Binding-site contacts:
Ligand atom C1 contacts residue LYS191 of chain 1.A at 4.1 Å.
Ligand atom O1A contacts residue THR189 of chain 1.A at 4.5 Å.
Ligand atom O1A contacts residue GLY344 of chain 1.A at 4.3 Å.
Ligand atom N5 contacts residue SER343 of chain 1.A at 4.5 Å.
Ligand atom C4 contacts residue SER343 of chain 1.A at 3.4 Å.
Ligand atom C7 contacts residue SER343 of chain 1.A at 4.1 Å.
Ligand atom O1A contacts residue SER343 of chain 1.A at 2.7 Å (h-bond).
Ligand atom C6 contacts residue SER343 of chain 1.A at 2.8 Å.
Ligand atom O1B contacts residue SER343 of chain 1.A at 3.5 Å (h-bond).
Ligand atom C3 contacts residue SER343 of chain 1.A at 2.8 Å.
Ligand atom O1A contacts residue LYS191 of chain 1.A at 3.9 Å.
Ligand atom O8 contacts residue SER343 of chain 1.A at 4.1 Å.
Ligand atom C5 contacts residue SER343 of chain 1.A at 3.7 Å.
Ligand atom C3 contacts residue GLY344 of chain 1.A at 4.1 Å.
Ligand atom C8 contacts residue SER343 of chain 1.A at 4.2 Å.
Ligand atom O6 contacts residue SER343 of chain 1.A at 2.0 Å (h-bond).
Ligand atom C2 contacts residue GLY344 of chain 1.A at 4.3 Å.
Ligand atom C2 contacts residue SER343 of chain 1.A at 1.4 Å.
Ligand atom O1B contacts residue LYS191 of chain 1.A at 4.2 Å.
Ligand atom C1 contacts residue SER343 of chain 1.A at 2.4 Å.

The small molecule below binds the protein below.
Small molecule (SMILES): C[C@H](O)[C@H](N)[C@@H]1O[C@](O)(C(=O)O)C[C@H](O)[C@@H]1N

Sequence of chain 1.A:
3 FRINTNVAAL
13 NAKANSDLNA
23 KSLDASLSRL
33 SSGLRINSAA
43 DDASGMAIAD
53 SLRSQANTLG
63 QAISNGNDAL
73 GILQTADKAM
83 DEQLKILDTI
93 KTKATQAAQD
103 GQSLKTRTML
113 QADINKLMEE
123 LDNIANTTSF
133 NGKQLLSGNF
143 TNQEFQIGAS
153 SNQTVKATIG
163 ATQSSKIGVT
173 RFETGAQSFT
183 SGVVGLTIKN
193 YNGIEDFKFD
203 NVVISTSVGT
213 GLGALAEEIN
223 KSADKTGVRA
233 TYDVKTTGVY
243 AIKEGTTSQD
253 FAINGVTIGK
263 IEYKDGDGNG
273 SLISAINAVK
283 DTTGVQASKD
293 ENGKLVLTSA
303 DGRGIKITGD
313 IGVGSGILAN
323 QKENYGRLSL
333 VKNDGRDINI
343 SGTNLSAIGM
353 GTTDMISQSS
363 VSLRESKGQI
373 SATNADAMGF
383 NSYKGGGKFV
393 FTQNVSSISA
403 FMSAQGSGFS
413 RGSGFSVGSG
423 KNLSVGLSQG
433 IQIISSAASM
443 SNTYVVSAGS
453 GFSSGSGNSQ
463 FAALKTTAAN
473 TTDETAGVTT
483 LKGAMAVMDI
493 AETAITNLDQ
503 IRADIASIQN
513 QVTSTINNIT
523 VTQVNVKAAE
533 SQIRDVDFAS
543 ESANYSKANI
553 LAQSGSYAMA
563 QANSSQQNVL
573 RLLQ